Binding-site contacts:
Ligand atom NE1 contacts residue PHE10 of chain 2.A at 3.4 Å.
Ligand atom CD1 contacts residue PHE10 of chain 2.A at 3.7 Å (hydrophobic).
Ligand atom CH2 contacts residue PHE10 of chain 2.A at 3.8 Å (hydrophobic).
Ligand atom O contacts residue GLN9 of chain 2.A at 2.9 Å (h-bond).
Ligand atom CE2 contacts residue PHE10 of chain 2.A at 3.5 Å (hydrophobic).
Ligand atom C contacts residue EDO1 of chain 2.J at 3.8 Å.
Ligand atom CZ3 contacts residue PHE10 of chain 2.A at 3.6 Å (hydrophobic).
Ligand atom CZ2 contacts residue HIS115 of chain 1.A at 3.8 Å.
Ligand atom CH2 contacts residue PHE88 of chain 1.A at 3.4 Å (hydrophobic).
Ligand atom CZ2 contacts residue THR119 of chain 1.A at 3.7 Å.
Ligand atom O contacts residue EDO1 of chain 2.J at 3.7 Å.
Ligand atom O contacts residue PHE10 of chain 2.A at 3.4 Å.
Ligand atom CE3 contacts residue GLN9 of chain 2.A at 3.5 Å.
Ligand atom CZ3 contacts residue PHE88 of chain 1.A at 3.8 Å (hydrophobic).
Ligand atom CD2 contacts residue PHE10 of chain 2.A at 3.8 Å (hydrophobic).
Ligand atom CZ3 contacts residue ILE8 of chain 2.A at 3.8 Å (hydrophobic).
Ligand atom NE1 contacts residue HIS115 of chain 1.A at 3.6 Å (h-bond).
Ligand atom O contacts residue THR11 of chain 2.A at 3.0 Å (h-bond).
Ligand atom CZ3 contacts residue LEU94 of chain 1.A at 3.8 Å (hydrophobic).
Ligand atom N contacts residue GLN9 of chain 2.A at 2.9 Å (h-bond).
Ligand atom CG contacts residue CYS7 of chain 2.A at 3.8 Å (hydrophobic).
Ligand atom CE2 contacts residue THR119 of chain 1.A at 3.6 Å.
Ligand atom CB contacts residue ARG93 of chain 1.A at 3.6 Å.
Ligand atom CA contacts residue GLN9 of chain 2.A at 3.3 Å.
Ligand atom NE1 contacts residue THR119 of chain 1.A at 3.5 Å.
Ligand atom CG contacts residue ARG93 of chain 1.A at 3.8 Å.
Ligand atom O contacts residue ILE8 of chain 2.A at 3.5 Å.
Ligand atom CG2 contacts residue GLN9 of chain 2.A at 3.6 Å.
Ligand atom C contacts residue PHE10 of chain 2.A at 3.6 Å (hydrophobic).
Ligand atom O contacts residue GLN9 of chain 2.A at 3.7 Å.
Ligand atom CE3 contacts residue PHE10 of chain 2.A at 3.5 Å (hydrophobic).
Ligand atom C contacts residue GLN9 of chain 2.A at 3.6 Å.
Ligand atom CA contacts residue PHE10 of chain 2.A at 3.8 Å (hydrophobic).
Ligand atom CG2 contacts residue THR11 of chain 2.A at 3.9 Å.
Ligand atom CG1 contacts residue THR11 of chain 2.A at 3.7 Å.
Ligand atom CD1 contacts residue EDO1 of chain 2.J at 3.7 Å.
Ligand atom CH2 contacts residue LEU94 of chain 1.A at 3.9 Å (hydrophobic).
Ligand atom CD contacts residue CYS7 of chain 2.A at 3.3 Å (hydrophobic).
Ligand atom CE3 contacts residue ILE8 of chain 2.A at 3.5 Å (hydrophobic).
Ligand atom CD1 contacts residue THR119 of chain 1.A at 3.7 Å.

The small molecule below binds the protein below.
Small molecule (SMILES): CC[C@H](C)[C@H](NC(=O)[C@@H](NC(=O)[C@H](CC1=CN=C2CC=CC=C12)NC(C)=O)C(C)C)C(=O)N1CCC[C@H]1C(N)=O

Sequence of chain 2.A:
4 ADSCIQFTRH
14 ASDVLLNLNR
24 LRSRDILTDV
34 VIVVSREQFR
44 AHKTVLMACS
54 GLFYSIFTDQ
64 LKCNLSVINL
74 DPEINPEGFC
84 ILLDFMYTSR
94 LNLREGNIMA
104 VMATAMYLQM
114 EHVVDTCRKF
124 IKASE

Sequence of chain 1.A:
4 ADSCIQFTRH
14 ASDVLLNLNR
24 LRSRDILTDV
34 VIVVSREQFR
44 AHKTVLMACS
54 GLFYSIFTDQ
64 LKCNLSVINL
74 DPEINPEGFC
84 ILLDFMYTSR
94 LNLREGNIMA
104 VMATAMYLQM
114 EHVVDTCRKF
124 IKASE